Binding-site contacts:
Ligand atom N contacts residue ILE94 of chain 1.A at 3.9 Å.
Ligand atom CG contacts residue ALA125 of chain 1.A at 4.0 Å (hydrophobic).
Ligand atom CB contacts residue TRP106 of chain 1.A at 3.9 Å (hydrophobic).
Ligand atom O contacts residue TYR75 of chain 1.A at 3.5 Å.
Ligand atom OD contacts residue ALA125 of chain 1.A at 4.0 Å.
Ligand atom O1 contacts residue TRP106 of chain 1.A at 3.7 Å.
Ligand atom CB contacts residue ASP92 of chain 1.A at 3.7 Å.
Ligand atom O1 contacts residue TYR75 of chain 1.A at 2.7 Å (h-bond).
Ligand atom C1 contacts residue SER150 of chain 1.A at 3.7 Å.
Ligand atom OD contacts residue MET130 of chain 1.A at 3.6 Å.
Ligand atom C2 contacts residue LEU95 of chain 1.A at 3.8 Å (hydrophobic).
Ligand atom C3 contacts residue ILE148 of chain 1.A at 3.7 Å (hydrophobic).
Ligand atom CA contacts residue TRP106 of chain 1.A at 3.6 Å (hydrophobic).
Ligand atom O contacts residue TYR83 of chain 1.A at 3.8 Å.
Ligand atom CB contacts residue ILE94 of chain 1.A at 3.5 Å (hydrophobic).
Ligand atom C3 contacts residue LEU95 of chain 1.A at 3.7 Å (hydrophobic).
Ligand atom O1 contacts residue SER150 of chain 1.A at 2.9 Å (h-bond).
Ligand atom O contacts residue TRP79 of chain 1.A at 3.0 Å (h-bond).
Ligand atom C contacts residue TRP79 of chain 1.A at 3.7 Å (hydrophobic).
Ligand atom OD contacts residue TRP79 of chain 1.A at 3.6 Å.
Ligand atom C8 contacts residue MET84 of chain 1.A at 4.0 Å (hydrophobic).
Ligand atom CG contacts residue PHE121 of chain 1.A at 3.9 Å (hydrophobic).
Ligand atom C4 contacts residue TYR83 of chain 1.A at 3.7 Å (hydrophobic).
Ligand atom C2 contacts residue ILE148 of chain 1.A at 4.0 Å (hydrophobic).
Ligand atom C1 contacts residue TYR75 of chain 1.A at 3.8 Å (hydrophobic).
Ligand atom C6 contacts residue TYR83 of chain 1.A at 3.6 Å (hydrophobic).
Ligand atom C8 contacts residue TYR83 of chain 1.A at 4.0 Å (hydrophobic).
Ligand atom C7 contacts residue VAL70 of chain 1.A at 4.0 Å (hydrophobic).
Ligand atom C2 contacts residue ILE94 of chain 1.A at 3.6 Å (hydrophobic).
Ligand atom CB contacts residue PHE110 of chain 1.A at 3.8 Å (hydrophobic).
Ligand atom C2 contacts residue SER150 of chain 1.A at 4.0 Å.
Ligand atom C2 contacts residue ASP92 of chain 1.A at 3.6 Å.
Ligand atom N contacts residue ASP92 of chain 1.A at 2.8 Å (salt-bridge).
Ligand atom CA contacts residue ASP92 of chain 1.A at 3.7 Å.
Ligand atom CG contacts residue PHE110 of chain 1.A at 3.8 Å (hydrophobic).
Ligand atom CG contacts residue TRP106 of chain 1.A at 3.7 Å (hydrophobic).
Ligand atom C1 contacts residue ASP92 of chain 1.A at 3.6 Å.
Ligand atom CG contacts residue MET130 of chain 1.A at 3.3 Å (hydrophobic).
Ligand atom OD contacts residue PHE121 of chain 1.A at 3.7 Å.
Ligand atom C1 contacts residue ILE94 of chain 1.A at 3.9 Å (hydrophobic).

The small molecule below binds the protein below.
Small molecule (SMILES): CCCCCCCC(=O)N[C@H]1CCOC1=O

Sequence of chain 1.A:
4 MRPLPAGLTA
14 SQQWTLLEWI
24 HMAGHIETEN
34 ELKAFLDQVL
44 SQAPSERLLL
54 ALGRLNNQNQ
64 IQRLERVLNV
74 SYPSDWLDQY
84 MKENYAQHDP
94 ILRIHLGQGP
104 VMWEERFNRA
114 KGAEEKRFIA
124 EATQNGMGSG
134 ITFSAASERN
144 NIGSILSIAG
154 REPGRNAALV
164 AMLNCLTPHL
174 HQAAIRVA